Sequence of chain 1.B:
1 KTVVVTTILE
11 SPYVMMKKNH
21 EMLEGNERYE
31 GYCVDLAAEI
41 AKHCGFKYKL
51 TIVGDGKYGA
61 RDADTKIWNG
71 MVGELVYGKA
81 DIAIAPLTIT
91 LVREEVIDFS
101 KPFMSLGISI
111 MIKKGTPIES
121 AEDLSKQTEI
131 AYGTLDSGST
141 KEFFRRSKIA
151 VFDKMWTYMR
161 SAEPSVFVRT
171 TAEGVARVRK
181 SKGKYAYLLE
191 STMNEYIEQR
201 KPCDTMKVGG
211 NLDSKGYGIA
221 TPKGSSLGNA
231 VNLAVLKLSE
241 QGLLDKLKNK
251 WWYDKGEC

This protein binds this small molecule.
Small molecule (SMILES): N[C@@H](CCC(=O)O)C(=O)O

Binding-site contacts:
Ligand atom C contacts residue ARG93 of chain 1.B at 3.5 Å.
Ligand atom OE1 contacts residue GLU190 of chain 1.B at 3.9 Å.
Ligand atom C contacts residue TYR58 of chain 1.B at 3.8 Å (hydrophobic).
Ligand atom CA contacts residue TYR58 of chain 1.B at 4.2 Å (hydrophobic).
Ligand atom O contacts residue TYR58 of chain 1.B at 3.4 Å.
Ligand atom OE2 contacts residue SER139 of chain 1.B at 3.3 Å (h-bond).
Ligand atom OXT contacts residue PRO86 of chain 1.B at 3.7 Å.
Ligand atom O contacts residue GLY138 of chain 1.B at 3.3 Å.
Ligand atom N contacts residue THR88 of chain 1.B at 2.9 Å (h-bond).
Ligand atom OXT contacts residue THR88 of chain 1.B at 2.9 Å (h-bond).
Ligand atom OXT contacts residue SER139 of chain 1.B at 4.0 Å.
Ligand atom CB contacts residue LEU135 of chain 1.B at 3.9 Å (hydrophobic).
Ligand atom N contacts residue SER139 of chain 1.B at 4.1 Å.
Ligand atom N contacts residue GLU190 of chain 1.B at 2.7 Å (salt-bridge).
Ligand atom CG contacts residue LEU135 of chain 1.B at 3.6 Å (hydrophobic).
Ligand atom CD contacts residue LEU135 of chain 1.B at 3.9 Å (hydrophobic).
Ligand atom CG contacts residue GLU190 of chain 1.B at 3.6 Å.
Ligand atom CA contacts residue THR88 of chain 1.B at 3.4 Å.
Ligand atom CD contacts residue THR140 of chain 1.B at 3.2 Å.
Ligand atom N contacts residue TYR217 of chain 1.B at 3.6 Å.
Ligand atom CB contacts residue GLU190 of chain 1.B at 4.1 Å.
Ligand atom CA contacts residue SER139 of chain 1.B at 3.3 Å.
Ligand atom OE1 contacts residue THR140 of chain 1.B at 2.6 Å (h-bond).
Ligand atom C contacts residue SER139 of chain 1.B at 3.4 Å.
Ligand atom CB contacts residue TYR58 of chain 1.B at 3.5 Å (hydrophobic).
Ligand atom C contacts residue THR88 of chain 1.B at 3.6 Å.
Ligand atom CD contacts residue GLU190 of chain 1.B at 4.0 Å.
Ligand atom CA contacts residue PRO86 of chain 1.B at 4.0 Å (hydrophobic).
Ligand atom OXT contacts residue LEU87 of chain 1.B at 3.5 Å.
Ligand atom OXT contacts residue ARG93 of chain 1.B at 2.8 Å (salt-bridge).
Ligand atom OXT contacts residue TYR58 of chain 1.B at 3.7 Å.
Ligand atom CA contacts residue GLU190 of chain 1.B at 3.4 Å.
Ligand atom CG contacts residue TYR58 of chain 1.B at 4.2 Å (hydrophobic).
Ligand atom CG contacts residue MET193 of chain 1.B at 4.1 Å (hydrophobic).
Ligand atom OE2 contacts residue GLY138 of chain 1.B at 3.7 Å.
Ligand atom OE2 contacts residue THR140 of chain 1.B at 3.2 Å (h-bond).
Ligand atom O contacts residue ARG93 of chain 1.B at 2.8 Å (salt-bridge).
Ligand atom OE2 contacts residue LEU135 of chain 1.B at 4.0 Å.
Ligand atom N contacts residue PRO86 of chain 1.B at 2.9 Å (h-bond).
Ligand atom O contacts residue SER139 of chain 1.B at 2.9 Å (h-bond).